Binding-site contacts:
Ligand atom C4 contacts residue LEU319 of chain 1.E at 4.4 Å (hydrophobic).
Ligand atom C14 contacts residue SER323 of chain 1.E at 4.2 Å.
Ligand atom C11 contacts residue LYS320 of chain 1.E at 4.1 Å.
Ligand atom C18 contacts residue VAL324 of chain 1.E at 4.0 Å (hydrophobic).
Ligand atom C20 contacts residue VAL324 of chain 1.E at 3.9 Å (hydrophobic).
Ligand atom C8 contacts residue SER323 of chain 1.E at 3.9 Å.
Ligand atom C15 contacts residue SER323 of chain 1.E at 3.6 Å.
Ligand atom C12 contacts residue LYS320 of chain 1.E at 4.4 Å.
Ligand atom C18 contacts residue LYS320 of chain 1.E at 3.8 Å.
Ligand atom C19 contacts residue LYS320 of chain 1.E at 3.8 Å.
Ligand atom C23 contacts residue VAL324 of chain 1.E at 4.1 Å (hydrophobic).
Ligand atom C25 contacts residue VAL328 of chain 1.E at 4.0 Å (hydrophobic).
Ligand atom C2 contacts residue THR316 of chain 1.E at 4.3 Å.
Ligand atom C18 contacts residue SER323 of chain 1.E at 3.8 Å.
Ligand atom C23 contacts residue VAL328 of chain 1.E at 4.5 Å (hydrophobic).
Ligand atom C24 contacts residue VAL328 of chain 1.E at 4.5 Å (hydrophobic).
Ligand atom C21 contacts residue VAL324 of chain 1.E at 4.1 Å (hydrophobic).
Ligand atom C19 contacts residue LEU319 of chain 1.E at 3.8 Å (hydrophobic).
Ligand atom C7 contacts residue SER323 of chain 1.E at 4.2 Å.

This protein binds this small molecule.
Small molecule (SMILES): CC(C)CCC[C@@H](C)[C@H]1CC[C@H]2[C@@H]3CC=C4C[C@@H](O)CC[C@]4(C)[C@H]3CC[C@]12C

Sequence of chain 1.E:
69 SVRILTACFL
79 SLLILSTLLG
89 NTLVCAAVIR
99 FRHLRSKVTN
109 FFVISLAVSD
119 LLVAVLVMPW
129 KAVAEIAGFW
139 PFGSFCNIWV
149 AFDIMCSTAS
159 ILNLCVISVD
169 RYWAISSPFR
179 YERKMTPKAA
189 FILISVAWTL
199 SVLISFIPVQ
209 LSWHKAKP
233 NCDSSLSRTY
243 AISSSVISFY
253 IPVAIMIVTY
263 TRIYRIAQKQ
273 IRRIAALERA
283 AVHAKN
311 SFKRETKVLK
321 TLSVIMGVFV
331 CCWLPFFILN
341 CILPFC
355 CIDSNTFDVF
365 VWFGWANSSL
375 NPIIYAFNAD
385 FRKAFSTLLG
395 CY